Binding-site contacts:
Ligand atom OP1 contacts residue VAL117 of chain 2.I at 3.6 Å.
Ligand atom O5' contacts residue ARG112 of chain 2.I at 3.2 Å.
Ligand atom N6 contacts residue PHE141 of chain 2.K at 3.5 Å.
Ligand atom OP2 contacts residue LYS120 of chain 2.I at 3.0 Å (salt-bridge).
Ligand atom O2 contacts residue TYR188 of chain 2.K at 3.1 Å.
Ligand atom N4 contacts residue SER52 of chain 2.K at 3.6 Å (h-bond).
Ligand atom O3' contacts residue ASN195 of chain 3.M at 3.5 Å.
Ligand atom OP1 contacts residue ARG119 of chain 2.I at 3.5 Å.
Ligand atom C8 contacts residue TYR54 of chain 2.K at 3.5 Å (hydrophobic).
Ligand atom OP2 contacts residue ASN195 of chain 3.M at 2.7 Å (h-bond).
Ligand atom N1 contacts residue PHE141 of chain 2.K at 3.3 Å.
Ligand atom O3' contacts residue ARG82 of chain 2.I at 3.1 Å (salt-bridge).
Ligand atom OP2 contacts residue TYR188 of chain 2.K at 2.8 Å (h-bond).
Ligand atom C3' contacts residue TYR188 of chain 2.K at 3.1 Å (hydrophobic).
Ligand atom P contacts residue ARG47 of chain 3.M at 3.1 Å.
Ligand atom O3' contacts residue ASP113 of chain 2.I at 3.4 Å (salt-bridge).
Ligand atom C2' contacts residue TYR188 of chain 2.K at 3.1 Å (hydrophobic).
Ligand atom O4' contacts residue ARG80 of chain 2.I at 3.4 Å (salt-bridge).
Ligand atom C2 contacts residue PHE141 of chain 2.K at 3.4 Å (hydrophobic).
Ligand atom O3' contacts residue LEU118 of chain 2.I at 3.5 Å (h-bond).
Ligand atom OP2 contacts residue ARG186 of chain 2.K at 2.9 Å (salt-bridge).
Ligand atom N1 contacts residue CYS11 of chain 2.K at 3.6 Å.
Ligand atom O3' contacts residue TYR188 of chain 2.K at 2.9 Å (h-bond).
Ligand atom N3 contacts residue PHE141 of chain 2.K at 3.6 Å.
Ligand atom N7 contacts residue PHE141 of chain 2.K at 3.6 Å.
Ligand atom P contacts residue ASP113 of chain 2.I at 3.6 Å.
Ligand atom OP1 contacts residue ARG82 of chain 2.I at 3.0 Å (salt-bridge).
Ligand atom C5 contacts residue PHE141 of chain 2.K at 3.4 Å (hydrophobic).
Ligand atom OP1 contacts residue ASP113 of chain 2.I at 2.7 Å (salt-bridge).
Ligand atom OP2 contacts residue ARG47 of chain 3.M at 3.0 Å (salt-bridge).
Ligand atom P contacts residue TYR188 of chain 2.K at 3.4 Å.
Ligand atom OP1 contacts residue LYS120 of chain 2.I at 3.1 Å (salt-bridge).
Ligand atom OP2 contacts residue TYR54 of chain 2.K at 2.6 Å (h-bond).
Ligand atom OP1 contacts residue ARG47 of chain 3.M at 2.6 Å (salt-bridge).
Ligand atom C5' contacts residue ASP113 of chain 2.I at 3.5 Å.
Ligand atom C4 contacts residue PHE141 of chain 2.K at 3.5 Å (hydrophobic).
Ligand atom C6 contacts residue PHE141 of chain 2.K at 3.4 Å (hydrophobic).
Ligand atom C6 contacts residue CYS11 of chain 2.K at 3.5 Å (hydrophobic).
Ligand atom OP1 contacts residue ARG112 of chain 2.I at 2.7 Å (salt-bridge).
Ligand atom C2' contacts residue CYS11 of chain 2.K at 3.5 Å (hydrophobic).

The protein below binds the small molecule below.
Small molecule (SMILES): Nc1ccn([C@H]2C[C@H](O[P](=O)(O)OC[C@H]3O[C@@H](n4ccc(N)nc4=O)C[C@@H]3O[P](=O)(O)OC[C@H]3O[C@@H](n4cnc5c(N)ncnc54)C[C@@H]3O[P](=O)(O)OC[C@H]3O[C@@H](n4ccc(N)nc4=O)C[C@@H]3O)[C@@H](CO[P](=O)(O)O[C@H]3C[C@H](n4cnc5c(N)ncnc54)O[C@@H]3CO[P](=O)(O)O[C@H]3C[C@H](n4cnc5c(N)ncnc54)O[C@@H]3CO[P](=O)(O)O[C@H]3C[C@H](n4ccc(N)nc4=O)O[C@@H]3COP(=O)=O)O2)c(=O)n1

Sequence of chain 2.I:
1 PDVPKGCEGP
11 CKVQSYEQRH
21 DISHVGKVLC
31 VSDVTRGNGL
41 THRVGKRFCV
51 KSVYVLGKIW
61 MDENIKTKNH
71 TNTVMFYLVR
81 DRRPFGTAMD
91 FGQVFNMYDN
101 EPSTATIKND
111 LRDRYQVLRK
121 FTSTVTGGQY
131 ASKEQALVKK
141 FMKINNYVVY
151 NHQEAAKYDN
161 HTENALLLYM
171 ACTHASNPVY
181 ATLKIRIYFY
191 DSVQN

Sequence of chain 3.M:
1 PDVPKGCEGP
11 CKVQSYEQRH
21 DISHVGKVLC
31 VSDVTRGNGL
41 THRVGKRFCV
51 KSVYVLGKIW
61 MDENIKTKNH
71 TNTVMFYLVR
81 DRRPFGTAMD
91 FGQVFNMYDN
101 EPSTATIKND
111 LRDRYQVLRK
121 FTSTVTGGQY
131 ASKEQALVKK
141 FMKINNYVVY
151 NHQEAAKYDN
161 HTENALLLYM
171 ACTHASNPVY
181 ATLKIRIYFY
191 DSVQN

Sequence of chain 2.K:
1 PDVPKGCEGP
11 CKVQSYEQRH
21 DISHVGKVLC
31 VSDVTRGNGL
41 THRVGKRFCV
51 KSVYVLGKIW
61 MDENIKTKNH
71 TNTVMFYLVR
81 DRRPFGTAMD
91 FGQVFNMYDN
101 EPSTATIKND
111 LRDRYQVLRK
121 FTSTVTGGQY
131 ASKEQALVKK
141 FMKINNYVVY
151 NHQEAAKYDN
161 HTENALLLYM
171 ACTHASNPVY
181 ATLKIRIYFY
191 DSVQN